The small molecule below binds the protein below.
Small molecule (SMILES): CC[C@H](C)[C@H](NC(=O)[C@@H](N)CS)C(=O)N[C@@H](CCC(N)=O)C(=O)N[C@@H](C)C(=O)N[C@@H](C)C(=O)N[C@@H](CCCN=C(N)N)C(=O)N[C@H](C(=O)N[C@@H](CS)C(=O)N[C@@H](C)C(=O)N[C@H](C(=O)N[C@H](C=O)CC(C)C)C(C)C)C(C)C

Sequence of chain 1.D:
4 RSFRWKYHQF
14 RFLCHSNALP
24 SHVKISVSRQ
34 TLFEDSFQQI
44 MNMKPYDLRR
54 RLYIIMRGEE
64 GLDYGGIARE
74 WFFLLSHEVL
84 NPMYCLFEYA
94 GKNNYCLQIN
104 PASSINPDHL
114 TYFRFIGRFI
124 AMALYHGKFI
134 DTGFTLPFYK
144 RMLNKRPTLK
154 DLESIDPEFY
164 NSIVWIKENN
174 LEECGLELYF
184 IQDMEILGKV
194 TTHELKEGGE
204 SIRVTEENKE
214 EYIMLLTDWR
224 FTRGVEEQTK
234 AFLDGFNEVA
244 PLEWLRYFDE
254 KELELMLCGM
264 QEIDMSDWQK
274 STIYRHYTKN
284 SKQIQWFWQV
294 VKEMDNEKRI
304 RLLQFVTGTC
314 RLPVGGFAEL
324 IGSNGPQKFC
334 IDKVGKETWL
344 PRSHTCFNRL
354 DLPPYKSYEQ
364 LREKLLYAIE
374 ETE

Binding-site contacts:
Ligand atom CG1 contacts residue ILE169 of chain 1.D at 4.0 Å (hydrophobic).
Ligand atom O contacts residue GLN185 of chain 1.D at 3.5 Å (h-bond).
Ligand atom CD1 contacts residue ILE169 of chain 1.D at 3.4 Å (hydrophobic).
Ligand atom CB contacts residue TRP168 of chain 1.D at 3.9 Å (hydrophobic).
Ligand atom CD contacts residue ASN172 of chain 1.D at 3.9 Å.
Ligand atom CD2 contacts residue PHE162 of chain 1.D at 3.7 Å (hydrophobic).
Ligand atom CG1 contacts residue PHE162 of chain 1.D at 3.8 Å (hydrophobic).
Ligand atom CD contacts residue TRP168 of chain 1.D at 3.0 Å (hydrophobic).
Ligand atom CB contacts residue SER165 of chain 1.D at 3.3 Å.
Ligand atom CA contacts residue WHL1 of chain 1.LA at 3.5 Å.
Ligand atom CG2 contacts residue GLU161 of chain 1.D at 3.5 Å.
Ligand atom O contacts residue WHL1 of chain 1.LA at 3.0 Å.
Ligand atom NE2 contacts residue TRP168 of chain 1.D at 3.1 Å (h-bond).
Ligand atom CB contacts residue LEU179 of chain 1.D at 3.6 Å (hydrophobic).
Ligand atom OE1 contacts residue TRP168 of chain 1.D at 3.3 Å (h-bond).
Ligand atom CD2 contacts residue LEU219 of chain 1.D at 4.0 Å (hydrophobic).
Ligand atom CG contacts residue TRP168 of chain 1.D at 3.4 Å (hydrophobic).
Ligand atom CA contacts residue TRP168 of chain 1.D at 4.1 Å (hydrophobic).
Ligand atom CA contacts residue SER165 of chain 1.D at 3.8 Å.
Ligand atom CB contacts residue WHL1 of chain 1.LA at 4.1 Å.
Ligand atom CB contacts residue TRP168 of chain 1.D at 3.9 Å (hydrophobic).
Ligand atom N contacts residue WHL1 of chain 1.LA at 3.2 Å.
Ligand atom CG contacts residue SER165 of chain 1.D at 3.9 Å.
Ligand atom SG contacts residue GLU180 of chain 1.D at 3.3 Å (salt-bridge).
Ligand atom CD2 contacts residue SER165 of chain 1.D at 3.8 Å.
Ligand atom O contacts residue TYR215 of chain 1.D at 4.1 Å.
Ligand atom CG1 contacts residue GLU161 of chain 1.D at 3.7 Å.
Ligand atom CA contacts residue LEU179 of chain 1.D at 4.0 Å (hydrophobic).
Ligand atom SG contacts residue WHL1 of chain 1.LA at 1.8 Å.
Ligand atom O contacts residue LEU179 of chain 1.D at 4.1 Å.
Ligand atom CG1 contacts residue SER165 of chain 1.D at 3.4 Å.
Ligand atom CB contacts residue TYR215 of chain 1.D at 3.9 Å (hydrophobic).
Ligand atom SG contacts residue LEU181 of chain 1.D at 3.9 Å.
Ligand atom CG2 contacts residue TRP168 of chain 1.D at 3.8 Å (hydrophobic).
Ligand atom CG2 contacts residue SER165 of chain 1.D at 3.6 Å.
Ligand atom NE2 contacts residue ASN172 of chain 1.D at 2.9 Å (h-bond).
Ligand atom O contacts residue LEU181 of chain 1.D at 3.9 Å.
Ligand atom C contacts residue WHL1 of chain 1.LA at 3.6 Å.
Ligand atom O contacts residue LEU181 of chain 1.D at 4.0 Å.
Ligand atom CB contacts residue WHL1 of chain 1.LA at 3.0 Å.